The small molecule below binds the protein below.
Small molecule (SMILES): CC(=O)N[C@H]1[C@H](O[C@H]2[C@H](O)[C@@H](NC(C)=O)CO[C@@H]2CO)O[C@H](CO)[C@@H](O)[C@@H]1O

Binding-site contacts:
Ligand atom O5 contacts residue LYS154 of chain 1.C at 4.0 Å.
Ligand atom C2 contacts residue ASN5 of chain 1.C at 2.5 Å.
Ligand atom O5 contacts residue ASN5 of chain 1.C at 2.4 Å (h-bond).
Ligand atom C3 contacts residue THR2 of chain 1.C at 3.4 Å.
Ligand atom C7 contacts residue PHE3 of chain 1.C at 4.0 Å (hydrophobic).
Ligand atom C1 contacts residue PHE3 of chain 1.C at 4.0 Å (hydrophobic).
Ligand atom C1 contacts residue LYS154 of chain 1.C at 4.4 Å.
Ligand atom O3 contacts residue THR2 of chain 1.C at 3.0 Å (h-bond).
Ligand atom C8 contacts residue PHE3 of chain 1.C at 3.9 Å (hydrophobic).
Ligand atom C3 contacts residue PHE3 of chain 1.C at 4.4 Å (hydrophobic).
Ligand atom C5 contacts residue ASN5 of chain 1.C at 3.7 Å.
Ligand atom C4 contacts residue ASN5 of chain 1.C at 4.3 Å.
Ligand atom C7 contacts residue THR2 of chain 1.C at 3.8 Å.
Ligand atom C3 contacts residue ASN5 of chain 1.C at 3.9 Å.
Ligand atom O6 contacts residue LYS154 of chain 1.C at 4.2 Å.
Ligand atom C7 contacts residue ASN5 of chain 1.C at 3.6 Å.
Ligand atom O7 contacts residue ASN5 of chain 1.C at 3.8 Å.
Ligand atom C2 contacts residue THR2 of chain 1.C at 4.0 Å.
Ligand atom C2 contacts residue PHE3 of chain 1.C at 3.9 Å (hydrophobic).
Ligand atom N2 contacts residue THR2 of chain 1.C at 3.4 Å (h-bond).
Ligand atom C6 contacts residue LYS154 of chain 1.C at 4.3 Å.
Ligand atom O6 contacts residue ASN5 of chain 1.C at 4.3 Å.
Ligand atom N2 contacts residue PHE3 of chain 1.C at 3.1 Å (h-bond).
Ligand atom C1 contacts residue ASN5 of chain 1.C at 1.5 Å.
Ligand atom C5 contacts residue LYS154 of chain 1.C at 4.5 Å.
Ligand atom N2 contacts residue ASN5 of chain 1.C at 2.9 Å (h-bond).
Ligand atom C8 contacts residue THR2 of chain 1.C at 3.2 Å.

Sequence of chain 1.C:
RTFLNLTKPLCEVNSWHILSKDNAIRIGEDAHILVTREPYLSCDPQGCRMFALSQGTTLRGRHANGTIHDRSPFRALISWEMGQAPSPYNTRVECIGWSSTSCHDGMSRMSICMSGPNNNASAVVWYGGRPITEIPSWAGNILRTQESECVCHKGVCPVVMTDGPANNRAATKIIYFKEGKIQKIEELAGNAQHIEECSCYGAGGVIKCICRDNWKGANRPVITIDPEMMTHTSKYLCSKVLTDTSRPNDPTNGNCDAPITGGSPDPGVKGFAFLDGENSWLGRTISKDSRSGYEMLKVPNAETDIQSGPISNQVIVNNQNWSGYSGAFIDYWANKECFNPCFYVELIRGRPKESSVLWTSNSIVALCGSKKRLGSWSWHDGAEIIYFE